The small molecule below binds the protein below.
Small molecule (SMILES): NCc1ccc(C(F)(F)F)cc1

Sequence of chain 1.A:
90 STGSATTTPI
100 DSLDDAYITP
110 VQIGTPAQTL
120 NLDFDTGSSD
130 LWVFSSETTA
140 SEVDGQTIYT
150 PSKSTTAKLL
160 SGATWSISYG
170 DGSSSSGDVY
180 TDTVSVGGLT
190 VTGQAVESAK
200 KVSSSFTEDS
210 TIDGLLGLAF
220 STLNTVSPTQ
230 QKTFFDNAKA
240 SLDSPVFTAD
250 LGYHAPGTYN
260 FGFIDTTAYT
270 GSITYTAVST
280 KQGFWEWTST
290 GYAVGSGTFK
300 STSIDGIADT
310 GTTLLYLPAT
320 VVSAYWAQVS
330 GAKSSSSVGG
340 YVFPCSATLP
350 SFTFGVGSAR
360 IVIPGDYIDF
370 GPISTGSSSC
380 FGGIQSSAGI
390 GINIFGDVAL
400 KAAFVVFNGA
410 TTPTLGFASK

Binding-site contacts:
Ligand atom N01 contacts residue GLY310 of chain 1.A at 3.8 Å.
Ligand atom C02 contacts residue U1H1 of chain 1.G at 3.2 Å.
Ligand atom C05 contacts residue PHE283 of chain 1.A at 3.8 Å (hydrophobic).
Ligand atom C07 contacts residue DMS1 of chain 1.E at 4.2 Å.
Ligand atom C02 contacts residue ASP308 of chain 1.A at 3.6 Å.
Ligand atom C03 contacts residue ASP308 of chain 1.A at 3.5 Å.
Ligand atom C12 contacts residue GLY169 of chain 1.A at 3.8 Å.
Ligand atom C11 contacts residue DMS1 of chain 1.E at 3.8 Å.
Ligand atom C04 contacts residue PHE283 of chain 1.A at 3.9 Å (hydrophobic).
Ligand atom C04 contacts residue GLY126 of chain 1.A at 3.0 Å.
Ligand atom F08 contacts residue ILE391 of chain 1.A at 3.2 Å.
Ligand atom N01 contacts residue ASP308 of chain 1.A at 2.7 Å (salt-bridge).
Ligand atom C03 contacts residue GLY126 of chain 1.A at 3.6 Å.
Ligand atom C12 contacts residue DMS1 of chain 1.F at 4.1 Å.
Ligand atom C05 contacts residue GLY126 of chain 1.A at 4.1 Å.
Ligand atom F09 contacts residue DMS1 of chain 1.E at 3.2 Å.
Ligand atom C05 contacts residue DMS1 of chain 1.F at 4.2 Å.
Ligand atom N01 contacts residue THR311 of chain 1.A at 3.8 Å.
Ligand atom C05 contacts residue ASP308 of chain 1.A at 4.3 Å.
Ligand atom N01 contacts residue GLY126 of chain 1.A at 3.8 Å.
Ligand atom F10 contacts residue DMS1 of chain 1.F at 4.0 Å.
Ligand atom C03 contacts residue DMS1 of chain 1.F at 3.8 Å.
Ligand atom C04 contacts residue DMS1 of chain 1.F at 4.0 Å.
Ligand atom C12 contacts residue U1H1 of chain 1.G at 3.8 Å.
Ligand atom C12 contacts residue ASP308 of chain 1.A at 4.0 Å.
Ligand atom C02 contacts residue GLY126 of chain 1.A at 3.3 Å.
Ligand atom C12 contacts residue THR311 of chain 1.A at 4.3 Å.
Ligand atom F08 contacts residue ILE393 of chain 1.A at 3.5 Å.
Ligand atom F09 contacts residue ILE389 of chain 1.A at 3.8 Å.
Ligand atom C02 contacts residue DMS1 of chain 1.F at 4.0 Å.
Ligand atom F08 contacts residue ILE389 of chain 1.A at 4.1 Å.
Ligand atom C02 contacts residue SER127 of chain 1.A at 4.2 Å.
Ligand atom C11 contacts residue GLY169 of chain 1.A at 3.4 Å.
Ligand atom C04 contacts residue ASP308 of chain 1.A at 3.6 Å.
Ligand atom N01 contacts residue U1H1 of chain 1.G at 2.8 Å (h-bond).
Ligand atom C03 contacts residue U1H1 of chain 1.G at 4.0 Å.
Ligand atom C05 contacts residue ILE306 of chain 1.A at 4.1 Å (hydrophobic).
Ligand atom C02 contacts residue ASP124 of chain 1.A at 3.3 Å.
Ligand atom N01 contacts residue ASP124 of chain 1.A at 2.8 Å (salt-bridge).
Ligand atom F09 contacts residue GLY169 of chain 1.A at 3.4 Å.